A protein and the small-molecule ligand that binds it are described below.
Small molecule (SMILES): CN(C)Cc1ccc(OCc2ccc3ccc(N)nc3c2)cc1

Binding-site contacts:
Ligand atom O12 contacts residue HEM1 of chain 1.C at 4.0 Å.
Ligand atom C02 contacts residue GLU296 of chain 1.A at 3.5 Å.
Ligand atom C04 contacts residue HEM1 of chain 1.C at 3.3 Å.
Ligand atom C21 contacts residue HEM1 of chain 1.C at 4.0 Å.
Ligand atom N01 contacts residue GLU296 of chain 1.A at 2.6 Å (salt-bridge).
Ligand atom C25 contacts residue HEM1 of chain 1.C at 4.0 Å.
Ligand atom C11 contacts residue VAL271 of chain 1.A at 4.2 Å (hydrophobic).
Ligand atom O12 contacts residue VAL271 of chain 1.A at 3.6 Å.
Ligand atom C03 contacts residue TRP291 of chain 1.A at 4.2 Å (hydrophobic).
Ligand atom C07 contacts residue VAL271 of chain 1.A at 3.3 Å (hydrophobic).
Ligand atom C26 contacts residue TRP382 of chain 1.A at 3.9 Å (hydrophobic).
Ligand atom C10 contacts residue GLU296 of chain 1.A at 3.4 Å.
Ligand atom N02 contacts residue TRP291 of chain 1.A at 2.8 Å (h-bond).
Ligand atom C02 contacts residue TRP291 of chain 1.A at 3.9 Å (hydrophobic).
Ligand atom C03 contacts residue PRO269 of chain 1.A at 4.2 Å (hydrophobic).
Ligand atom C09 contacts residue HEM1 of chain 1.C at 3.5 Å.
Ligand atom C11 contacts residue HEM1 of chain 1.C at 3.5 Å.
Ligand atom C06 contacts residue PHE288 of chain 1.A at 3.5 Å (hydrophobic).
Ligand atom C26 contacts residue HEM1 of chain 1.C at 3.2 Å.
Ligand atom C07 contacts residue HEM1 of chain 1.C at 3.4 Å.
Ligand atom C09 contacts residue GLU296 of chain 1.A at 3.4 Å.
Ligand atom C02 contacts residue PRO269 of chain 1.A at 4.0 Å (hydrophobic).
Ligand atom N02 contacts residue MET293 of chain 1.A at 4.1 Å.
Ligand atom C29 contacts residue MET40 of chain 1.A at 4.2 Å (hydrophobic).
Ligand atom C06 contacts residue VAL271 of chain 1.A at 3.6 Å (hydrophobic).
Ligand atom C10 contacts residue HEM1 of chain 1.C at 3.7 Å.
Ligand atom C29 contacts residue H4B1 of chain 1.D at 3.2 Å.
Ligand atom C08 contacts residue HEM1 of chain 1.C at 3.6 Å.
Ligand atom N02 contacts residue PRO269 of chain 1.A at 3.6 Å.
Ligand atom C02 contacts residue HEM1 of chain 1.C at 3.6 Å.
Ligand atom N02 contacts residue HEM1 of chain 1.C at 3.7 Å.
Ligand atom N02 contacts residue TYR292 of chain 1.A at 3.6 Å.
Ligand atom N02 contacts residue GLU296 of chain 1.A at 2.8 Å (salt-bridge).
Ligand atom C06 contacts residue HEM1 of chain 1.C at 3.1 Å.
Ligand atom N01 contacts residue HEM1 of chain 1.C at 3.8 Å.
Ligand atom C05 contacts residue HEM1 of chain 1.C at 3.5 Å.
Ligand atom C03 contacts residue HEM1 of chain 1.C at 3.1 Å.
Ligand atom C25 contacts residue TRP382 of chain 1.A at 3.8 Å (hydrophobic).
Ligand atom N28 contacts residue H4B1 of chain 1.D at 4.0 Å.
Ligand atom C08 contacts residue VAL271 of chain 1.A at 3.6 Å (hydrophobic).

Sequence of chain 1.A:
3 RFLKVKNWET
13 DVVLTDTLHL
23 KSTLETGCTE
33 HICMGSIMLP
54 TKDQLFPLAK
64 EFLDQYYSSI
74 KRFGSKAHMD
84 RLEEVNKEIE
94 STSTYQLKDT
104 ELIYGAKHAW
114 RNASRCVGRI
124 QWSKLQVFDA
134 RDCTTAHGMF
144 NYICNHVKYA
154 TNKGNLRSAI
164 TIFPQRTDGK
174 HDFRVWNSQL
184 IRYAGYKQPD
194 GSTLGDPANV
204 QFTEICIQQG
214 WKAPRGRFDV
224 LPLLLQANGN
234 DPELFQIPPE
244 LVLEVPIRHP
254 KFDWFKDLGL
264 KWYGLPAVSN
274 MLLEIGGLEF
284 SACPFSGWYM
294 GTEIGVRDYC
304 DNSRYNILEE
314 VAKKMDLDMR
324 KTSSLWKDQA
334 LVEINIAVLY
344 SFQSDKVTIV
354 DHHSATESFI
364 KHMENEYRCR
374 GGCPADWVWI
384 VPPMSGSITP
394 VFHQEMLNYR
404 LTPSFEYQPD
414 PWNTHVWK